Binding-site contacts:
Ligand atom C3 contacts residue GLN330 of chain 1.A at 3.6 Å.
Ligand atom O3 contacts residue GLU357 of chain 1.A at 4.2 Å.
Ligand atom C2 contacts residue GLN330 of chain 1.A at 3.8 Å.
Ligand atom O2 contacts residue GLU357 of chain 1.A at 4.2 Å.
Ligand atom C7 contacts residue GLU357 of chain 1.A at 3.7 Å.
Ligand atom O4 contacts residue ASN325 of chain 1.A at 3.0 Å (h-bond).
Ligand atom C7 contacts residue GLN330 of chain 1.A at 3.9 Å.
Ligand atom O5 contacts residue GLU357 of chain 1.A at 4.3 Å.
Ligand atom O3 contacts residue GLN330 of chain 1.A at 4.1 Å.
Ligand atom C8 contacts residue TRP332 of chain 1.A at 3.7 Å (hydrophobic).
Ligand atom C6 contacts residue ASN358 of chain 1.A at 3.8 Å.
Ligand atom O2 contacts residue GLN330 of chain 1.A at 4.2 Å.
Ligand atom C4 contacts residue TRP361 of chain 1.A at 4.3 Å (hydrophobic).
Ligand atom O7 contacts residue GLU357 of chain 1.A at 2.7 Å (salt-bridge).
Ligand atom O1 contacts residue GLU357 of chain 1.A at 3.8 Å.
Ligand atom O3 contacts residue ASN325 of chain 1.A at 2.6 Å (h-bond).
Ligand atom O7 contacts residue TRP361 of chain 1.A at 4.3 Å.
Ligand atom C3 contacts residue ASN325 of chain 1.A at 3.5 Å.
Ligand atom C8 contacts residue GLU357 of chain 1.A at 4.1 Å.
Ligand atom O3 contacts residue TRP332 of chain 1.A at 2.8 Å (h-bond).
Ligand atom C1 contacts residue GLN330 of chain 1.A at 4.2 Å.
Ligand atom C2 contacts residue GLU357 of chain 1.A at 3.6 Å.
Ligand atom C2 contacts residue TRP361 of chain 1.A at 4.3 Å (hydrophobic).
Ligand atom N2 contacts residue TRP332 of chain 1.A at 3.4 Å (h-bond).
Ligand atom O4 contacts residue ASN358 of chain 1.A at 2.5 Å (h-bond).
Ligand atom C5 contacts residue ASN358 of chain 1.A at 3.8 Å.
Ligand atom O6 contacts residue TRP361 of chain 1.A at 4.2 Å.
Ligand atom C4 contacts residue ASN325 of chain 1.A at 4.0 Å.
Ligand atom C2 contacts residue TRP332 of chain 1.A at 4.1 Å (hydrophobic).
Ligand atom C8 contacts residue GLN330 of chain 1.A at 3.8 Å.
Ligand atom C7 contacts residue TRP332 of chain 1.A at 3.8 Å (hydrophobic).
Ligand atom N2 contacts residue GLN330 of chain 1.A at 3.0 Å (h-bond).
Ligand atom C8 contacts residue HIS337 of chain 1.A at 3.6 Å.
Ligand atom C1 contacts residue GLU357 of chain 1.A at 4.2 Å.
Ligand atom C7 contacts residue GLY356 of chain 1.A at 4.3 Å.
Ligand atom O5 contacts residue ASN358 of chain 1.A at 3.5 Å (h-bond).
Ligand atom C3 contacts residue TRP332 of chain 1.A at 3.8 Å (hydrophobic).
Ligand atom C4 contacts residue ASN358 of chain 1.A at 3.6 Å.
Ligand atom C8 contacts residue GLY331 of chain 1.A at 3.3 Å.
Ligand atom O7 contacts residue GLY356 of chain 1.A at 3.5 Å.

Sequence of chain 1.A:
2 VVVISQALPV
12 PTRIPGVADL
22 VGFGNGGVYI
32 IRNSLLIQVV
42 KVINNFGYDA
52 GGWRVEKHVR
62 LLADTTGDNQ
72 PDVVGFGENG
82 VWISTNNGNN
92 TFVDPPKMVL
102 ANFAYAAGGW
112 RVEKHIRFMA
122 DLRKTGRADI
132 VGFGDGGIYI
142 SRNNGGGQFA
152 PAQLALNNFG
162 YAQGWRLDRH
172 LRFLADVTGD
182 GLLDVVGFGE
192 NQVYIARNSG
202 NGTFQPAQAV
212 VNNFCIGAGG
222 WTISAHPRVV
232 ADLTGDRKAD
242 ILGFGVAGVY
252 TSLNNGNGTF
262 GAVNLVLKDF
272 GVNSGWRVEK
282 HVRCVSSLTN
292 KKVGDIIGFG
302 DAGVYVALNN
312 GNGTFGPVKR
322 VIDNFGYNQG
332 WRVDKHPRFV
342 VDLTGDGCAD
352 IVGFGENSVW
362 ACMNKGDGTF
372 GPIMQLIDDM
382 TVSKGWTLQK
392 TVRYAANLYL

The small molecule below binds the protein below.
Small molecule (SMILES): CC(=O)N[C@H]1[C@H](O[C@@H]2[C@@H](O)[C@H](O)O[C@H](CO)[C@@H]2O)O[C@H](CO)[C@@H](O)[C@@H]1O